Sequence of chain 2.A:
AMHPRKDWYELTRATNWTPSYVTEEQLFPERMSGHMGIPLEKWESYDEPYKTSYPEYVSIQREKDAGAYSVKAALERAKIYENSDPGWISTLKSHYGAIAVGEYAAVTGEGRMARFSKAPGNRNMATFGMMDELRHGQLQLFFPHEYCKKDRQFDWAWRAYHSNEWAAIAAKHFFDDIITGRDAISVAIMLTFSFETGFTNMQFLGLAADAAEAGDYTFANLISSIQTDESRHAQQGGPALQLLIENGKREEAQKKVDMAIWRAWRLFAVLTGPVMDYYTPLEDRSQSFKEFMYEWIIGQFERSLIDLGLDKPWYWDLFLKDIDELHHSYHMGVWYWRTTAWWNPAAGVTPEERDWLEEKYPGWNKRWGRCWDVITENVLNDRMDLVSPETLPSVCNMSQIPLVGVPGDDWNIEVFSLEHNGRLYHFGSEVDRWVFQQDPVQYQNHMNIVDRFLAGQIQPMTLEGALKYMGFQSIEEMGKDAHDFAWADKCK

The small molecule below binds the protein below.
Small molecule (SMILES): Oc1ccc(Br)cc1

Binding-site contacts:
Ligand atom C4 contacts residue THR272 of chain 2.A at 4.2 Å.
Ligand atom C4 contacts residue ILE99 of chain 2.A at 4.5 Å (hydrophobic).
Ligand atom C5 contacts residue PHE195 of chain 2.A at 4.1 Å (hydrophobic).
Ligand atom C3 contacts residue LEU271 of chain 2.A at 3.8 Å (hydrophobic).
Ligand atom C1 contacts residue THR272 of chain 2.A at 3.7 Å.
Ligand atom BR4 contacts residue PHE268 of chain 2.A at 3.8 Å.
Ligand atom C6 contacts residue ILE99 of chain 2.A at 4.0 Å (hydrophobic).
Ligand atom O1 contacts residue THR272 of chain 2.A at 4.2 Å.
Ligand atom O1 contacts residue HIS95 of chain 2.A at 3.5 Å (h-bond).
Ligand atom C2 contacts residue THR272 of chain 2.A at 3.5 Å.
Ligand atom C5 contacts residue ILE99 of chain 2.A at 4.3 Å (hydrophobic).
Ligand atom C5 contacts residue PHE268 of chain 2.A at 3.8 Å (hydrophobic).
Ligand atom O1 contacts residue ILE99 of chain 2.A at 3.8 Å.
Ligand atom C2 contacts residue ILE99 of chain 2.A at 3.9 Å (hydrophobic).
Ligand atom C3 contacts residue ILE99 of chain 2.A at 4.3 Å (hydrophobic).
Ligand atom C6 contacts residue GLN203 of chain 2.A at 3.8 Å.
Ligand atom C1 contacts residue GLN203 of chain 2.A at 4.4 Å.
Ligand atom BR4 contacts residue PHE195 of chain 2.A at 3.7 Å.
Ligand atom C4 contacts residue PHE268 of chain 2.A at 3.9 Å (hydrophobic).
Ligand atom C6 contacts residue PHE268 of chain 2.A at 4.4 Å (hydrophobic).
Ligand atom C6 contacts residue THR272 of chain 2.A at 4.1 Å.
Ligand atom BR4 contacts residue ALA264 of chain 2.A at 4.4 Å.
Ligand atom C4 contacts residue PHE195 of chain 2.A at 4.4 Å (hydrophobic).
Ligand atom C3 contacts residue THR272 of chain 2.A at 3.8 Å.
Ligand atom C5 contacts residue THR272 of chain 2.A at 4.4 Å.
Ligand atom O1 contacts residue GLN203 of chain 2.A at 3.9 Å.
Ligand atom BR4 contacts residue LEU267 of chain 2.A at 3.9 Å.
Ligand atom C2 contacts residue LEU271 of chain 2.A at 4.1 Å (hydrophobic).
Ligand atom C1 contacts residue ILE99 of chain 2.A at 3.7 Å (hydrophobic).